Sequence of chain 1.E:
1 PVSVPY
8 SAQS

Sequence of chain 1.A:
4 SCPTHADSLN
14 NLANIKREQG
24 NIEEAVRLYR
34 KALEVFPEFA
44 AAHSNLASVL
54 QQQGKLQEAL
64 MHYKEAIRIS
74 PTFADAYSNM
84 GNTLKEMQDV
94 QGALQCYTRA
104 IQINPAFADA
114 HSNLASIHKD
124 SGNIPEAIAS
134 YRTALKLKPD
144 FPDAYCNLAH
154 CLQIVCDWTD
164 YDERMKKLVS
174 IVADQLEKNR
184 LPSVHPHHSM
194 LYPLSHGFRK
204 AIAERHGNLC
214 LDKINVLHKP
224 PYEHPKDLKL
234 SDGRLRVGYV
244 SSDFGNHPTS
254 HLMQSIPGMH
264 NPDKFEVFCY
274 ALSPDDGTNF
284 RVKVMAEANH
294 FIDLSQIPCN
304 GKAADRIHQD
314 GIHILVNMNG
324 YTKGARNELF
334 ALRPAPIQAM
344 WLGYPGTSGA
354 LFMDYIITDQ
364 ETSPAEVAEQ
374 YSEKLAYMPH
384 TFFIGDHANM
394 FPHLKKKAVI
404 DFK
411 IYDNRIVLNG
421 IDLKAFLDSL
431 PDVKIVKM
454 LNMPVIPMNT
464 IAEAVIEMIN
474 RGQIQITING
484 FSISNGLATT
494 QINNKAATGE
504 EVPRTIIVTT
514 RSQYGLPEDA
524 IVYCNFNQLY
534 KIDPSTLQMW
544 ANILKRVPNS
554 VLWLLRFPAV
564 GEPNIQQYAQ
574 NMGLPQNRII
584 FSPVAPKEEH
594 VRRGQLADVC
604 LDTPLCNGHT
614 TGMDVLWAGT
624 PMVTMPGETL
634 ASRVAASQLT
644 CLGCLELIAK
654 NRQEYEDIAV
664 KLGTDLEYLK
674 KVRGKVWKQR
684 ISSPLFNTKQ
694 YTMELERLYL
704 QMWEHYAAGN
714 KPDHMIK

Binding-site contacts:
Ligand atom O7' contacts residue HIS190 of chain 1.A at 3.3 Å (h-bond).
Ligand atom O2A contacts residue GLN531 of chain 1.A at 3.1 Å (h-bond).
Ligand atom O1B contacts residue THR614 of chain 1.A at 3.2 Å (h-bond).
Ligand atom O1B contacts residue THR613 of chain 1.A at 2.9 Å (h-bond).
Ligand atom O2 contacts residue LYS590 of chain 1.A at 3.5 Å.
Ligand atom O4' contacts residue LEU345 of chain 1.A at 2.8 Å (h-bond).
Ligand atom C2 contacts residue ALA588 of chain 1.A at 3.5 Å (hydrophobic).
Ligand atom O6' contacts residue THR252 of chain 1.A at 2.9 Å (h-bond).
Ligand atom O4 contacts residue ARG596 of chain 1.A at 3.5 Å (salt-bridge).
Ligand atom C5' contacts residue THR613 of chain 1.A at 3.5 Å.
Ligand atom O2 contacts residue VAL4 of chain 1.E at 3.2 Å.
Ligand atom C3' contacts residue HIS612 of chain 1.A at 3.3 Å.
Ligand atom O5B contacts residue TYR6 of chain 1.E at 3.3 Å.
Ligand atom O2 contacts residue ALA588 of chain 1.A at 3.4 Å (h-bond).
Ligand atom C4 contacts residue HIS593 of chain 1.A at 3.3 Å.
Ligand atom N3 contacts residue HIS593 of chain 1.A at 3.1 Å.
Ligand atom O3' contacts residue PRO348 of chain 1.A at 3.2 Å.
Ligand atom C5 contacts residue HIS593 of chain 1.A at 3.4 Å.
Ligand atom N3 contacts residue ALA588 of chain 1.A at 2.6 Å (h-bond).
Ligand atom C1' contacts residue DNP7 of chain 1.E at 3.4 Å.
Ligand atom O3B contacts residue LYS590 of chain 1.A at 2.9 Å (salt-bridge).
Ligand atom O4 contacts residue HIS593 of chain 1.A at 3.5 Å (h-bond).
Ligand atom O3' contacts residue HIS612 of chain 1.A at 2.9 Å (h-bond).
Ligand atom O1A contacts residue DNP7 of chain 1.E at 2.8 Å (h-bond).
Ligand atom C8' contacts residue CYS609 of chain 1.A at 3.5 Å (hydrophobic).
Ligand atom C2 contacts residue HIS593 of chain 1.A at 3.5 Å.
Ligand atom N2' contacts residue HIS612 of chain 1.A at 3.1 Å (h-bond).
Ligand atom O2' contacts residue ASP617 of chain 1.A at 2.6 Å (salt-bridge).
Ligand atom O7' contacts residue DNP7 of chain 1.E at 2.9 Å (h-bond).
Ligand atom O1' contacts residue HIS612 of chain 1.A at 3.2 Å.
Ligand atom O1' contacts residue THR613 of chain 1.A at 3.4 Å (h-bond).
Ligand atom PB contacts residue LYS534 of chain 1.A at 3.5 Å.
Ligand atom O2' contacts residue HIS593 of chain 1.A at 3.4 Å.
Ligand atom O2' contacts residue LYS590 of chain 1.A at 2.7 Å (salt-bridge).
Ligand atom C4' contacts residue GLY346 of chain 1.A at 3.5 Å.
Ligand atom C4 contacts residue ALA588 of chain 1.A at 3.5 Å (hydrophobic).
Ligand atom S5' contacts residue THR613 of chain 1.A at 3.5 Å (h-bond).
Ligand atom O2B contacts residue LYS534 of chain 1.A at 2.5 Å (salt-bridge).
Ligand atom O4 contacts residue ALA588 of chain 1.A at 3.0 Å (h-bond).
Ligand atom O1B contacts residue HIS612 of chain 1.A at 2.9 Å (h-bond).

A protein and the small-molecule ligand that binds it are described below.
Small molecule (SMILES): CC(=O)N[C@@H]1[C@@H](O)[C@H](O)[C@@H](CO)S[C@@H]1OP(=O)(O)OP(=O)(O)OC[C@H]1O[C@@H](n2ccc(=O)[nH]c2=O)[C@H](O)[C@@H]1O